Sequence of chain 1.A:
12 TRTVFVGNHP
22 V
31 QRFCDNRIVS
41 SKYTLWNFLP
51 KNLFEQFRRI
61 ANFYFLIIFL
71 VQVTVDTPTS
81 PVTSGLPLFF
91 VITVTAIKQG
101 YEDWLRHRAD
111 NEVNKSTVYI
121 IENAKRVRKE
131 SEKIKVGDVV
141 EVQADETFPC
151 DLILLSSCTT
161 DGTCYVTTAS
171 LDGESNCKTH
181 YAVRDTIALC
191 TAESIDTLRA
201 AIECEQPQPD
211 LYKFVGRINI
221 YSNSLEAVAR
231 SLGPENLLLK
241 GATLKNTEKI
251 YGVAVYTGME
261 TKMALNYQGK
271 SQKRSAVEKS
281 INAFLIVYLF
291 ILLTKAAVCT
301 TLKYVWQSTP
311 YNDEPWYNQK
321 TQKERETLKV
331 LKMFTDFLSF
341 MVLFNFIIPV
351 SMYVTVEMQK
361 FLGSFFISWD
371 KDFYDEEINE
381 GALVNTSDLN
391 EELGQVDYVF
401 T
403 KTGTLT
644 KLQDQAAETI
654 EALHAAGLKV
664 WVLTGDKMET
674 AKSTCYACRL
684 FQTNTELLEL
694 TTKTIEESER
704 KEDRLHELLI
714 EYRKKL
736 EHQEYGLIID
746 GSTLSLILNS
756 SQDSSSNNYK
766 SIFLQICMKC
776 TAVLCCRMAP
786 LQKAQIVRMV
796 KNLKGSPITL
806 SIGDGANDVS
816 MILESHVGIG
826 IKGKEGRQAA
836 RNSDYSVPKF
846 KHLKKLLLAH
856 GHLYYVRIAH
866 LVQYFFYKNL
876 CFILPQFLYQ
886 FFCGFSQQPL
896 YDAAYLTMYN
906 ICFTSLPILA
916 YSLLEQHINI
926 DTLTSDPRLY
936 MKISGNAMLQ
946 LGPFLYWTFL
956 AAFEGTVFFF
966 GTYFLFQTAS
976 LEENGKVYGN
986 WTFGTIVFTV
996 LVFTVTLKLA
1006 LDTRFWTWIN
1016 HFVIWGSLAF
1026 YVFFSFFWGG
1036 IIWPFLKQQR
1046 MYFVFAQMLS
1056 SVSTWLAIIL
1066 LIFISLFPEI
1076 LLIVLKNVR

Sequence of chain 1.B:
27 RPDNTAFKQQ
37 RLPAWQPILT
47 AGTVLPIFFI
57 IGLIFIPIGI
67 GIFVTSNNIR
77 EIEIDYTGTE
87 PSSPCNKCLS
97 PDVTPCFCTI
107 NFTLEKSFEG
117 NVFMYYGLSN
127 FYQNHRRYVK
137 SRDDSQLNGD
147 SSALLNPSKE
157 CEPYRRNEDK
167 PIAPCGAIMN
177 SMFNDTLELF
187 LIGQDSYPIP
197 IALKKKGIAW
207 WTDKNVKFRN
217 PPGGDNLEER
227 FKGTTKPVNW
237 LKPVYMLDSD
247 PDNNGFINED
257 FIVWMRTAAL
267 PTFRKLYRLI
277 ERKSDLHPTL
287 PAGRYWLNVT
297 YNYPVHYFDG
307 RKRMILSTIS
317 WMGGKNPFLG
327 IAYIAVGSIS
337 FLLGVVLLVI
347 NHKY

This protein binds this small molecule.
Small molecule (SMILES): CC(=O)N[C@@H]1[C@@H](O)[C@H](O)[C@@H](CO)O[C@H]1O

Binding-site contacts:
Ligand atom C7 contacts residue ASN298 of chain 1.B at 4.4 Å.
Ligand atom O3 contacts residue LEU237 of chain 1.B at 4.3 Å.
Ligand atom N2 contacts residue LEU237 of chain 1.B at 4.2 Å.
Ligand atom O3 contacts residue ASN235 of chain 1.B at 3.8 Å.
Ligand atom O5 contacts residue ASN235 of chain 1.B at 4.5 Å.
Ligand atom C6 contacts residue NAG1 of chain 1.F at 4.1 Å.
Ligand atom C5 contacts residue ASN298 of chain 1.B at 4.0 Å.
Ligand atom O4 contacts residue NAG1 of chain 1.F at 1.9 Å (h-bond).
Ligand atom C6 contacts residue TYR299 of chain 1.B at 4.3 Å (hydrophobic).
Ligand atom C2 contacts residue ASN235 of chain 1.B at 4.2 Å.
Ligand atom C4 contacts residue ASN235 of chain 1.B at 3.5 Å.
Ligand atom O5 contacts residue ASN298 of chain 1.B at 4.4 Å.
Ligand atom C6 contacts residue TRP316 of chain 1.A at 4.5 Å (hydrophobic).
Ligand atom C4 contacts residue NAG1 of chain 1.F at 3.1 Å.
Ligand atom O6 contacts residue NAG1 of chain 1.F at 3.0 Å.
Ligand atom C5 contacts residue ASN180 of chain 1.B at 3.7 Å.
Ligand atom O6 contacts residue PRO300 of chain 1.B at 4.1 Å.
Ligand atom O7 contacts residue ASN298 of chain 1.B at 3.8 Å.
Ligand atom C8 contacts residue LEU237 of chain 1.B at 3.3 Å (hydrophobic).
Ligand atom O7 contacts residue LEU237 of chain 1.B at 4.1 Å.
Ligand atom O4 contacts residue ASN235 of chain 1.B at 4.2 Å.
Ligand atom C7 contacts residue LEU237 of chain 1.B at 4.0 Å (hydrophobic).
Ligand atom C6 contacts residue PRO300 of chain 1.B at 4.3 Å (hydrophobic).
Ligand atom O6 contacts residue ASN235 of chain 1.B at 4.4 Å.
Ligand atom C1 contacts residue ASN180 of chain 1.B at 2.9 Å.
Ligand atom C3 contacts residue ASN235 of chain 1.B at 4.0 Å.
Ligand atom C5 contacts residue NAG1 of chain 1.F at 4.1 Å.
Ligand atom O3 contacts residue NAG1 of chain 1.F at 3.1 Å.
Ligand atom C3 contacts residue NAG1 of chain 1.F at 3.9 Å.
Ligand atom C5 contacts residue ASN235 of chain 1.B at 4.4 Å.
Ligand atom C6 contacts residue ASN180 of chain 1.B at 3.9 Å.
Ligand atom O6 contacts residue TRP316 of chain 1.A at 4.0 Å.
Ligand atom O5 contacts residue ASN180 of chain 1.B at 2.4 Å (h-bond).
Ligand atom C2 contacts residue ASN180 of chain 1.B at 4.0 Å.
Ligand atom C1 contacts residue ASN298 of chain 1.B at 3.8 Å.
Ligand atom C8 contacts residue ASN180 of chain 1.B at 4.3 Å.